A small-molecule ligand and the protein it binds are described below.
Small molecule (SMILES): Nc1ccn([C@@H]2O[C@H](CO)[C@@H](O)C2(F)F)c(=O)n1

Sequence of chain 1.B:
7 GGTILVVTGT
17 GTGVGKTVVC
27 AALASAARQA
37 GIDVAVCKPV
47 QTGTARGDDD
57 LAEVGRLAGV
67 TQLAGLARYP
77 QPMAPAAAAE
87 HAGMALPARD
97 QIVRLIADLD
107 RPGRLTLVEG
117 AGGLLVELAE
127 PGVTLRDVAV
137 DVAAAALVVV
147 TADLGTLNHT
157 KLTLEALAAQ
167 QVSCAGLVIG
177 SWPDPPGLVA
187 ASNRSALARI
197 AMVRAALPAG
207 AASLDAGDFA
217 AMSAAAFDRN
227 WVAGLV

Binding-site contacts:
Ligand atom C4 contacts residue PRO204 of chain 1.B at 3.8 Å (hydrophobic).
Ligand atom N4 contacts residue GLY176 of chain 1.B at 2.9 Å (h-bond).
Ligand atom C5 contacts residue VAL24 of chain 1.B at 3.5 Å (hydrophobic).
Ligand atom O5' contacts residue VAL20 of chain 1.B at 3.7 Å.
Ligand atom N4 contacts residue PRO204 of chain 1.B at 2.8 Å (h-bond).
Ligand atom C4 contacts residue VAL24 of chain 1.B at 3.9 Å (hydrophobic).
Ligand atom C4 contacts residue ALA207 of chain 1.B at 4.0 Å (hydrophobic).
Ligand atom O2 contacts residue ALA208 of chain 1.B at 3.2 Å (h-bond).
Ligand atom N4 contacts residue ALA207 of chain 1.B at 3.7 Å.
Ligand atom N3 contacts residue PRO204 of chain 1.B at 3.9 Å.
Ligand atom C2 contacts residue ALA208 of chain 1.B at 3.6 Å (hydrophobic).
Ligand atom C5' contacts residue SO41 of chain 1.G at 4.1 Å.
Ligand atom C6 contacts residue VAL24 of chain 1.B at 3.9 Å (hydrophobic).
Ligand atom N3 contacts residue ALA207 of chain 1.B at 3.0 Å (h-bond).
Ligand atom N3 contacts residue ALA205 of chain 1.B at 4.2 Å.
Ligand atom C4 contacts residue GLY176 of chain 1.B at 3.4 Å.
Ligand atom F2 contacts residue ALA208 of chain 1.B at 3.0 Å.
Ligand atom O5' contacts residue SO41 of chain 1.G at 2.9 Å (h-bond).
Ligand atom C5' contacts residue GLY19 of chain 1.B at 3.6 Å.
Ligand atom N4 contacts residue LEU203 of chain 1.B at 3.6 Å.
Ligand atom O5' contacts residue GLY21 of chain 1.B at 3.4 Å (h-bond).
Ligand atom C6 contacts residue GLY176 of chain 1.B at 4.2 Å.
Ligand atom N1 contacts residue ALA208 of chain 1.B at 4.2 Å.
Ligand atom C3' contacts residue SO41 of chain 1.G at 4.2 Å.
Ligand atom C6 contacts residue GLY21 of chain 1.B at 4.2 Å.
Ligand atom C5 contacts residue GLY176 of chain 1.B at 3.0 Å.
Ligand atom N4 contacts residue SER177 of chain 1.B at 4.0 Å.
Ligand atom C2 contacts residue ALA207 of chain 1.B at 3.7 Å (hydrophobic).
Ligand atom O5' contacts residue GLY19 of chain 1.B at 3.2 Å.
Ligand atom C2 contacts residue GLY206 of chain 1.B at 3.8 Å.
Ligand atom N3 contacts residue GLY206 of chain 1.B at 3.5 Å (h-bond).
Ligand atom O2 contacts residue ALA207 of chain 1.B at 3.5 Å (h-bond).
Ligand atom N3 contacts residue ALA208 of chain 1.B at 3.5 Å (h-bond).
Ligand atom F2 contacts residue GLU59 of chain 1.B at 4.0 Å.
Ligand atom C5 contacts residue GLY21 of chain 1.B at 4.2 Å.
Ligand atom F1 contacts residue ALA208 of chain 1.B at 3.7 Å.
Ligand atom C5 contacts residue SER177 of chain 1.B at 3.6 Å.
Ligand atom O2 contacts residue GLY206 of chain 1.B at 3.5 Å.
Ligand atom C2' contacts residue ALA208 of chain 1.B at 3.8 Å (hydrophobic).
Ligand atom C4 contacts residue SER177 of chain 1.B at 4.1 Å.